A small-molecule ligand and the protein it binds are described below.
Small molecule (SMILES): O=S(=O)(c1ccc(NC(=S)NCc2cccnc2)cc1)N1CCCCC1

Binding-site contacts:
Ligand atom C9 contacts residue PHE193 of chain 1.A at 3.6 Å (hydrophobic).
Ligand atom O19 contacts residue ALA379 of chain 1.A at 3.3 Å.
Ligand atom C4 contacts residue PHE193 of chain 1.A at 3.6 Å (hydrophobic).
Ligand atom O20 contacts residue ALA379 of chain 1.A at 3.6 Å.
Ligand atom C16 contacts residue ILE351 of chain 1.A at 3.6 Å (hydrophobic).
Ligand atom C1 contacts residue TYR18 of chain 1.B at 3.5 Å (hydrophobic).
Ligand atom C1 contacts residue PHE193 of chain 1.A at 3.8 Å (hydrophobic).
Ligand atom C13 contacts residue SER275 of chain 1.A at 3.4 Å.
Ligand atom C2 contacts residue TYR18 of chain 1.B at 3.5 Å (hydrophobic).
Ligand atom C4 contacts residue ARG311 of chain 1.A at 3.6 Å.
Ligand atom C4 contacts residue TYR18 of chain 1.B at 3.8 Å (hydrophobic).
Ligand atom S10 contacts residue SER275 of chain 1.A at 3.1 Å (h-bond).
Ligand atom C9 contacts residue ALA244 of chain 1.A at 3.6 Å (hydrophobic).
Ligand atom C2 contacts residue ASP219 of chain 1.A at 3.2 Å.
Ligand atom C1 contacts residue ASP219 of chain 1.A at 3.6 Å.
Ligand atom C2 contacts residue PHE193 of chain 1.A at 3.9 Å (hydrophobic).
Ligand atom C6 contacts residue ARG196 of chain 1.A at 3.6 Å.
Ligand atom C7 contacts residue ARG311 of chain 1.A at 3.6 Å.
Ligand atom N5 contacts residue TYR18 of chain 1.B at 3.8 Å.
Ligand atom C9 contacts residue SER275 of chain 1.A at 3.9 Å.
Ligand atom S10 contacts residue ARG311 of chain 1.A at 3.8 Å.
Ligand atom S10 contacts residue ILE351 of chain 1.A at 3.8 Å.
Ligand atom O19 contacts residue TYR188 of chain 1.A at 3.1 Å (h-bond).
Ligand atom C17 contacts residue ILE351 of chain 1.A at 3.8 Å (hydrophobic).
Ligand atom S10 contacts residue PHE193 of chain 1.A at 3.5 Å.
Ligand atom C16 contacts residue HIS191 of chain 1.A at 3.7 Å.
Ligand atom C13 contacts residue VAL242 of chain 1.A at 3.5 Å (hydrophobic).
Ligand atom N5 contacts residue PHE193 of chain 1.A at 3.6 Å.
Ligand atom C7 contacts residue TYR18 of chain 1.B at 3.5 Å (hydrophobic).
Ligand atom C7 contacts residue ALA244 of chain 1.A at 3.8 Å (hydrophobic).
Ligand atom N8 contacts residue PHE193 of chain 1.A at 3.9 Å.
Ligand atom C7 contacts residue PHE193 of chain 1.A at 3.9 Å (hydrophobic).
Ligand atom C3 contacts residue TYR18 of chain 1.B at 3.5 Å (hydrophobic).
Ligand atom C22 contacts residue ILE309 of chain 1.A at 3.7 Å (hydrophobic).
Ligand atom C15 contacts residue ILE351 of chain 1.A at 3.7 Å (hydrophobic).
Ligand atom N8 contacts residue ALA244 of chain 1.A at 3.3 Å.
Ligand atom C12 contacts residue VAL242 of chain 1.A at 3.7 Å (hydrophobic).
Ligand atom C3 contacts residue PHE193 of chain 1.A at 3.8 Å (hydrophobic).
Ligand atom C6 contacts residue PHE193 of chain 1.A at 3.7 Å (hydrophobic).
Ligand atom C17 contacts residue HIS191 of chain 1.A at 3.5 Å.

Sequence of chain 1.A:
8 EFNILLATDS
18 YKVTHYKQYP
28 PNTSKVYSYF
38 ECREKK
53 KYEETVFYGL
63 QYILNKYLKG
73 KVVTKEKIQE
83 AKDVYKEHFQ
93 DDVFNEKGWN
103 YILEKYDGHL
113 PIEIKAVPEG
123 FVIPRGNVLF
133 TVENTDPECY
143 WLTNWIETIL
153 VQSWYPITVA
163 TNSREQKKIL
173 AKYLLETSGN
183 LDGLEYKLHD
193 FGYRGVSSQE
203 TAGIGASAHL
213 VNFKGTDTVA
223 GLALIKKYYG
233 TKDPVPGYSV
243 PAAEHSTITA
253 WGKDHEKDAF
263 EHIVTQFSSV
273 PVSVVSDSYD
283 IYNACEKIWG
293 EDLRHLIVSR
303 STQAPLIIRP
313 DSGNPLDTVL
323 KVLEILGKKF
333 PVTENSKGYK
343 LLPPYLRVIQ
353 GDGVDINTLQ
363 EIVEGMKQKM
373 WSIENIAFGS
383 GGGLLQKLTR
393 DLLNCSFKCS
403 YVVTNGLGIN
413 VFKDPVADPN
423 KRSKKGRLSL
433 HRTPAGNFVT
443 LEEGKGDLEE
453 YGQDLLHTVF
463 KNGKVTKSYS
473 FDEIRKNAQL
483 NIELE

Sequence of chain 1.B:
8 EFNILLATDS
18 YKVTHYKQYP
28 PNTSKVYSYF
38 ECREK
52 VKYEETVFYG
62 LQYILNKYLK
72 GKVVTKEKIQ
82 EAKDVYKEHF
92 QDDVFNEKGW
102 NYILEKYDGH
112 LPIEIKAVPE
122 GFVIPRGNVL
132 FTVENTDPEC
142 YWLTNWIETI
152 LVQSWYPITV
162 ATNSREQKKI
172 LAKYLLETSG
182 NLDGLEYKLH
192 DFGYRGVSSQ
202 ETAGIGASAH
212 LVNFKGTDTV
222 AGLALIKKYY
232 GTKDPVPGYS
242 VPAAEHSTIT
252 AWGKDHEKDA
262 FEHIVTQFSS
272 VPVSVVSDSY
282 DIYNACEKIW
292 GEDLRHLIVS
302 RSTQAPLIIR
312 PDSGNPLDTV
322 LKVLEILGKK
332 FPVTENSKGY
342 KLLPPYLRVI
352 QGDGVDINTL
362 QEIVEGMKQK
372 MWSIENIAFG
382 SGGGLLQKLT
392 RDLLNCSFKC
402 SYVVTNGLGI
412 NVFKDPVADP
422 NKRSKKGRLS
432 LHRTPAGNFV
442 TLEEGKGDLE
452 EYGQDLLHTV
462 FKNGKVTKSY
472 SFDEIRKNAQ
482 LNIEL